The protein below binds the small molecule below.
Small molecule (SMILES): Nc1ncnc2c1ncn2[C@@H]1O[C@H](CO[P](=O)(O)O[P](=O)(O)NP(=O)(O)O)[C@@H](O)[C@H]1O

Binding-site contacts:
Ligand atom O1G contacts residue MG1 of chain 1.E at 1.9 Å.
Ligand atom PA contacts residue MG1 of chain 1.E at 3.6 Å.
Ligand atom N1 contacts residue THR200 of chain 1.A at 3.4 Å (h-bond).
Ligand atom O2B contacts residue LYS92 of chain 1.A at 2.9 Å (salt-bridge).
Ligand atom O2G contacts residue ASN105 of chain 1.A at 2.7 Å (h-bond).
Ligand atom O2B contacts residue ASN42 of chain 1.A at 2.9 Å (h-bond).
Ligand atom O4' contacts residue VAL84 of chain 1.A at 3.3 Å.
Ligand atom C2 contacts residue ALA46 of chain 1.A at 3.5 Å (hydrophobic).
Ligand atom PB contacts residue MG1 of chain 1.E at 3.3 Å.
Ligand atom N3B contacts residue MG1 of chain 1.E at 3.5 Å.
Ligand atom N1 contacts residue ALA46 of chain 1.A at 3.4 Å.
Ligand atom O3G contacts residue LYS430 of chain 1.A at 2.7 Å (salt-bridge).
Ligand atom O3G contacts residue TYR103 of chain 1.A at 3.1 Å (h-bond).
Ligand atom O2G contacts residue GLY104 of chain 1.A at 2.9 Å (h-bond).
Ligand atom O1A contacts residue LYS108 of chain 1.A at 2.9 Å (salt-bridge).
Ligand atom O1G contacts residue GLU38 of chain 1.A at 3.5 Å (salt-bridge).
Ligand atom PG contacts residue MG1 of chain 1.E at 3.3 Å.
Ligand atom O3A contacts residue ASN105 of chain 1.A at 3.4 Å (h-bond).
Ligand atom O3G contacts residue GLN102 of chain 1.A at 2.9 Å (h-bond).
Ligand atom O2A contacts residue ASN42 of chain 1.A at 2.9 Å (h-bond).
Ligand atom O1A contacts residue ASN105 of chain 1.A at 3.5 Å.
Ligand atom N3 contacts residue MET76 of chain 1.A at 3.6 Å.
Ligand atom O3G contacts residue GLY101 of chain 1.A at 3.3 Å.
Ligand atom O2G contacts residue TYR103 of chain 1.A at 3.4 Å.
Ligand atom O2B contacts residue MG1 of chain 1.E at 2.3 Å.
Ligand atom O2G contacts residue GLY106 of chain 1.A at 2.9 Å (h-bond).
Ligand atom O3' contacts residue LYS92 of chain 1.A at 3.5 Å.
Ligand atom O1A contacts residue LEU107 of chain 1.A at 3.2 Å (h-bond).
Ligand atom N3B contacts residue TYR103 of chain 1.A at 3.5 Å (h-bond).
Ligand atom O1A contacts residue GLY106 of chain 1.A at 3.4 Å (h-bond).
Ligand atom O1G contacts residue GLY106 of chain 1.A at 3.5 Å (h-bond).
Ligand atom N3B contacts residue GLY101 of chain 1.A at 3.3 Å.
Ligand atom O2A contacts residue MG1 of chain 1.E at 2.3 Å.
Ligand atom O2A contacts residue LEU107 of chain 1.A at 3.3 Å (h-bond).
Ligand atom O3A contacts residue GLY104 of chain 1.A at 3.4 Å.
Ligand atom N6 contacts residue ASP71 of chain 1.A at 2.7 Å (salt-bridge).
Ligand atom N3B contacts residue GLY104 of chain 1.A at 3.2 Å (h-bond).
Ligand atom N7 contacts residue ASN42 of chain 1.A at 3.4 Å.
Ligand atom N3B contacts residue GLN102 of chain 1.A at 3.2 Å (h-bond).
Ligand atom O1B contacts residue SER90 of chain 1.A at 2.7 Å (h-bond).

Sequence of chain 1.A:
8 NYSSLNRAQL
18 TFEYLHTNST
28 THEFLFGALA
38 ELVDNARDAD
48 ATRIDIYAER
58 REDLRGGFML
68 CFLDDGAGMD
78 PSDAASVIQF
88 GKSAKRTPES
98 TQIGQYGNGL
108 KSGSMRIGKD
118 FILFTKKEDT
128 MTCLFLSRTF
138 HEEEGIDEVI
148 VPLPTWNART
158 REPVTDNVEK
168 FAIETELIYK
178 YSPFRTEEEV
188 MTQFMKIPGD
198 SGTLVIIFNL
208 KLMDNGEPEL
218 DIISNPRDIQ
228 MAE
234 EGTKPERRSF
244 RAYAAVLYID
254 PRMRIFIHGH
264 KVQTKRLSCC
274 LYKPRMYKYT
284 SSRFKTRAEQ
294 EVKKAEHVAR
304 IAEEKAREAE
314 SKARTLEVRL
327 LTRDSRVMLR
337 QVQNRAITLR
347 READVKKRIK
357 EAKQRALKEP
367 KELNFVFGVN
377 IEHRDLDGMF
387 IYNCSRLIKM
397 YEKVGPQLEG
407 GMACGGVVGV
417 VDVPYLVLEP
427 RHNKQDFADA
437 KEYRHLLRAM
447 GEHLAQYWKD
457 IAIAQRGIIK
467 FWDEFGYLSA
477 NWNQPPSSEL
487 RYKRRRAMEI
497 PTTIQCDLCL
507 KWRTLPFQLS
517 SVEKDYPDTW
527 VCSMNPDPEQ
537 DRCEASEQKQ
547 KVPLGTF